Binding-site contacts:
Ligand atom C2 contacts residue ASN332 of chain 1.A at 2.8 Å.
Ligand atom N2 contacts residue ASN332 of chain 1.A at 3.7 Å.
Ligand atom C2 contacts residue SER334 of chain 1.A at 4.0 Å.
Ligand atom C3 contacts residue ASN332 of chain 1.A at 3.8 Å.
Ligand atom C4 contacts residue ASN332 of chain 1.A at 3.8 Å.
Ligand atom O5 contacts residue ASN332 of chain 1.A at 1.5 Å (h-bond).
Ligand atom C1 contacts residue ASN332 of chain 1.A at 1.5 Å.
Ligand atom C7 contacts residue VAL335 of chain 1.A at 4.0 Å (hydrophobic).
Ligand atom N2 contacts residue SER334 of chain 1.A at 4.4 Å.
Ligand atom C7 contacts residue ASN332 of chain 1.A at 4.0 Å.
Ligand atom O6 contacts residue ASN332 of chain 1.A at 3.9 Å.
Ligand atom C2 contacts residue VAL335 of chain 1.A at 4.4 Å (hydrophobic).
Ligand atom C1 contacts residue VAL335 of chain 1.A at 3.7 Å (hydrophobic).
Ligand atom C6 contacts residue ASN332 of chain 1.A at 3.8 Å.
Ligand atom C8 contacts residue GLN520 of chain 1.A at 4.3 Å.
Ligand atom N2 contacts residue VAL335 of chain 1.A at 4.1 Å.
Ligand atom C8 contacts residue ASN332 of chain 1.A at 3.9 Å.
Ligand atom C8 contacts residue VAL335 of chain 1.A at 2.8 Å (hydrophobic).
Ligand atom C5 contacts residue ASN332 of chain 1.A at 3.0 Å.

Sequence of chain 1.A:
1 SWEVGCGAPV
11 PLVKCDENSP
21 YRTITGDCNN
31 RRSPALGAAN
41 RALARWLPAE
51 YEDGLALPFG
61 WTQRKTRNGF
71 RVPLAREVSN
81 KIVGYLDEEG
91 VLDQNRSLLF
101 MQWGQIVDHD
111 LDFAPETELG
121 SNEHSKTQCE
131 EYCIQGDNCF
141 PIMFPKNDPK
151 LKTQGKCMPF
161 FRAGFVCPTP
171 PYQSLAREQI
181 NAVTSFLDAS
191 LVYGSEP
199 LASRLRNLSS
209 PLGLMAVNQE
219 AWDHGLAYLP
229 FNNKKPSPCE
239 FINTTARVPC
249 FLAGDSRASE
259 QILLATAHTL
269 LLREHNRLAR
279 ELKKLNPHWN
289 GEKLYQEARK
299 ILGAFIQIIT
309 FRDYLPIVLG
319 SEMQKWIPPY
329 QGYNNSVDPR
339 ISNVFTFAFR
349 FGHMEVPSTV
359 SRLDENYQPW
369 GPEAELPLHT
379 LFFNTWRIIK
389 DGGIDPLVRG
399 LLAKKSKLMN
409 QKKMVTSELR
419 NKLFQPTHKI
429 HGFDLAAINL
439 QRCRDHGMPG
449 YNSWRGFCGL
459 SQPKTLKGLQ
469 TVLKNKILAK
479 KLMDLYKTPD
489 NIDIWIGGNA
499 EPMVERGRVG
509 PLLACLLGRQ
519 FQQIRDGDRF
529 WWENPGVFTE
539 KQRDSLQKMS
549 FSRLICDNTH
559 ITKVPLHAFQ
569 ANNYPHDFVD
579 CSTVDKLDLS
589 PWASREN

This small molecule binds to this protein.
Small molecule (SMILES): CC(=O)N[C@@H]1[C@@H](O)[C@H](O)[C@@H](CO)O[C@H]1O